Binding-site contacts:
Ligand atom O2P contacts residue ASP323 of chain 1.A at 3.5 Å (salt-bridge).
Ligand atom CB7 contacts residue ALA212 of chain 1.A at 3.1 Å (hydrophobic).
Ligand atom C2 contacts residue MET260 of chain 1.A at 3.0 Å (hydrophobic).
Ligand atom O5' contacts residue ASP323 of chain 1.A at 3.8 Å.
Ligand atom N7 contacts residue LEU312 of chain 1.A at 3.4 Å.
Ligand atom PA contacts residue LYS214 of chain 1.A at 3.8 Å.
Ligand atom N6 contacts residue LEU312 of chain 1.A at 3.5 Å.
Ligand atom O4' contacts residue VAL200 of chain 1.A at 3.8 Å.
Ligand atom O5P contacts residue ASN310 of chain 1.A at 3.7 Å.
Ligand atom O1P contacts residue VAL200 of chain 1.A at 3.2 Å.
Ligand atom N1 contacts residue TYR259 of chain 1.A at 3.7 Å.
Ligand atom N1 contacts residue MET260 of chain 1.A at 3.0 Å (h-bond).
Ligand atom CB2 contacts residue ALA212 of chain 1.A at 3.6 Å (hydrophobic).
Ligand atom N6 contacts residue GLU258 of chain 1.A at 2.7 Å (salt-bridge).
Ligand atom O4P contacts residue CYS196 of chain 1.A at 3.8 Å.
Ligand atom C6 contacts residue MET260 of chain 1.A at 3.7 Å (hydrophobic).
Ligand atom O3P contacts residue GLY195 of chain 1.A at 3.7 Å.
Ligand atom N6 contacts residue ALA212 of chain 1.A at 3.5 Å.
Ligand atom CB6 contacts residue ALA212 of chain 1.A at 3.0 Å (hydrophobic).
Ligand atom N6 contacts residue MET260 of chain 1.A at 3.5 Å (h-bond).
Ligand atom CB5 contacts residue GLY257 of chain 1.A at 3.6 Å.
Ligand atom O2' contacts residue LEU192 of chain 1.A at 3.6 Å.
Ligand atom N9 contacts residue VAL200 of chain 1.A at 3.5 Å.
Ligand atom C6 contacts residue LEU312 of chain 1.A at 3.3 Å (hydrophobic).
Ligand atom CB5 contacts residue ILE255 of chain 1.A at 3.3 Å (hydrophobic).
Ligand atom CB2 contacts residue GLU258 of chain 1.A at 3.6 Å.
Ligand atom C5 contacts residue LEU312 of chain 1.A at 3.2 Å (hydrophobic).
Ligand atom C2 contacts residue LEU192 of chain 1.A at 3.8 Å (hydrophobic).
Ligand atom CB1 contacts residue GLU258 of chain 1.A at 3.0 Å.
Ligand atom O2P contacts residue LYS214 of chain 1.A at 2.5 Å (salt-bridge).
Ligand atom CB4 contacts residue GLY257 of chain 1.A at 3.5 Å.
Ligand atom CB3 contacts residue VAL242 of chain 1.A at 3.4 Å (hydrophobic).
Ligand atom C8 contacts residue VAL200 of chain 1.A at 3.6 Å (hydrophobic).
Ligand atom C4 contacts residue VAL200 of chain 1.A at 3.9 Å (hydrophobic).
Ligand atom CB5 contacts residue ALA212 of chain 1.A at 3.2 Å (hydrophobic).
Ligand atom CB1 contacts residue LEU312 of chain 1.A at 3.4 Å (hydrophobic).
Ligand atom CB1 contacts residue VAL242 of chain 1.A at 3.8 Å (hydrophobic).
Ligand atom C2 contacts residue TYR259 of chain 1.A at 3.8 Å (hydrophobic).
Ligand atom C4 contacts residue LEU312 of chain 1.A at 3.9 Å (hydrophobic).
Ligand atom O4P contacts residue GLY195 of chain 1.A at 2.8 Å.

A small-molecule ligand and the protein it binds are described below.
Small molecule (SMILES): O=P(O)(O)O[P](=O)(O)OC[C@H]1O[C@@H](n2cnc3c(NCc4ccccc4)ncnc32)[C@H](O)[C@@H]1O

Sequence of chain 1.A:
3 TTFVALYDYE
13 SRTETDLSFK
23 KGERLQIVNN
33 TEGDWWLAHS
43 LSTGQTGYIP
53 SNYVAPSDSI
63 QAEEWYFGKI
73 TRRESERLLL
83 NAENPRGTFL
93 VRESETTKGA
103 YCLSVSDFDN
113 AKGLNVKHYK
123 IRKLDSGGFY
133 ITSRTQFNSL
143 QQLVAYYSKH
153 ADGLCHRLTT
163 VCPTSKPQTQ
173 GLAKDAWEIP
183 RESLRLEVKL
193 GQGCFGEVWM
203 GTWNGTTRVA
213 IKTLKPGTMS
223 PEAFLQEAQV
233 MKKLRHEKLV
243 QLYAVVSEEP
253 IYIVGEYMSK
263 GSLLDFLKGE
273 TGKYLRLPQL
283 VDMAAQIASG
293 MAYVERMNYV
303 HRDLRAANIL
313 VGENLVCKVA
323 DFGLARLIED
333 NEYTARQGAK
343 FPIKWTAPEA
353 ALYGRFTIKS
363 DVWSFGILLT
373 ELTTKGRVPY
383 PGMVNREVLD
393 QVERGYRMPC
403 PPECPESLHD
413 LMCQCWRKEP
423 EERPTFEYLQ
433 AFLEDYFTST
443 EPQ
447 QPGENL